A small-molecule ligand and the protein it binds are described below.
Small molecule (SMILES): Cc1cn([C@H]2C[C@H](O[P](=O)(O)OC[C@H]3O[C@@H](n4ccc(N)nc4=O)C[C@@H]3O[P](=O)(O)OC[C@H]3O[C@@H](n4cnc5c(=O)nc(N)[nH]c54)C[C@@H]3O[P](=O)(O)OC[C@H]3O[C@@H](n4cnc5c(=O)nc(N)[nH]c54)C[C@@H]3O)[C@@H](CO[P](=O)(O)O[C@H]3C[C@H](n4cnc5c(=O)nc(N)[nH]c54)O[C@@H]3COP(=O)(O)O)O2)c(=O)[nH]c1=O

Sequence of chain 1.A:
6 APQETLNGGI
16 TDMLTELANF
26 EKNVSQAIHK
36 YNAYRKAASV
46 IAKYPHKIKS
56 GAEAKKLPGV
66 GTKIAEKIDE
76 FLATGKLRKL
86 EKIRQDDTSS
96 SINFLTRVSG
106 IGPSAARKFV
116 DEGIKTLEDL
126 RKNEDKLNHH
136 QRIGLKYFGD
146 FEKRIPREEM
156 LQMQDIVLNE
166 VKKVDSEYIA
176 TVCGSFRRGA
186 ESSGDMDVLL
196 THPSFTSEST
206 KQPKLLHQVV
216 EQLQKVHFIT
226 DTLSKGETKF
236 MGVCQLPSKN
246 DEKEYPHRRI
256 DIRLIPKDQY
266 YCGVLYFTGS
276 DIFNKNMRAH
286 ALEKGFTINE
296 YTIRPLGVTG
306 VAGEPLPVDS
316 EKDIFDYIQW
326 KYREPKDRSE

Binding-site contacts:
Ligand atom C3' contacts residue LYS68 of chain 1.A at 3.6 Å.
Ligand atom OP2 contacts residue LYS72 of chain 1.A at 3.2 Å (salt-bridge).
Ligand atom C4' contacts residue GLY64 of chain 1.A at 3.0 Å.
Ligand atom OP2 contacts residue VAL65 of chain 1.A at 3.6 Å (h-bond).
Ligand atom P contacts residue GLY66 of chain 1.A at 3.5 Å.
Ligand atom OP2 contacts residue GLY66 of chain 1.A at 3.8 Å.
Ligand atom OP1 contacts residue VAL65 of chain 1.A at 3.8 Å.
Ligand atom OP2 contacts residue LYS68 of chain 1.A at 3.0 Å (salt-bridge).
Ligand atom O3' contacts residue ILE69 of chain 1.A at 3.4 Å.
Ligand atom O5' contacts residue LYS35 of chain 1.A at 3.7 Å.
Ligand atom OP2 contacts residue LYS68 of chain 1.A at 3.1 Å (salt-bridge).
Ligand atom O3' contacts residue GLY64 of chain 1.A at 3.3 Å.
Ligand atom OP1 contacts residue LYS35 of chain 1.A at 3.6 Å (salt-bridge).
Ligand atom OP1 contacts residue LYS68 of chain 1.A at 2.6 Å (salt-bridge).
Ligand atom OP1 contacts residue NA1 of chain 1.F at 3.2 Å (h-bond).
Ligand atom C5' contacts residue GLY66 of chain 1.A at 3.4 Å.
Ligand atom C8 contacts residue LYS35 of chain 1.A at 3.6 Å.
Ligand atom OP1 contacts residue THR67 of chain 1.A at 3.7 Å.
Ligand atom OP1 contacts residue LYS68 of chain 1.A at 3.8 Å.
Ligand atom N7 contacts residue LYS35 of chain 1.A at 3.6 Å.
Ligand atom N3 contacts residue ALA38 of chain 1.A at 3.6 Å.
Ligand atom C5' contacts residue GLY64 of chain 1.A at 3.1 Å.
Ligand atom OP2 contacts residue THR67 of chain 1.A at 3.5 Å (h-bond).
Ligand atom C3' contacts residue GLY64 of chain 1.A at 3.8 Å.
Ligand atom OP1 contacts residue GLY64 of chain 1.A at 2.9 Å (h-bond).
Ligand atom OP1 contacts residue PRO63 of chain 1.A at 3.8 Å.
Ligand atom C5' contacts residue TYR39 of chain 1.A at 3.5 Å (hydrophobic).
Ligand atom OP3 contacts residue LYS35 of chain 1.A at 2.6 Å (salt-bridge).
Ligand atom O5' contacts residue GLY66 of chain 1.A at 3.4 Å (h-bond).
Ligand atom OP1 contacts residue GLY66 of chain 1.A at 2.6 Å (h-bond).
Ligand atom OP1 contacts residue ILE69 of chain 1.A at 2.9 Å (h-bond).
Ligand atom P contacts residue LYS68 of chain 1.A at 3.3 Å.
Ligand atom O3' contacts residue LYS68 of chain 1.A at 3.8 Å.
Ligand atom P contacts residue ILE69 of chain 1.A at 3.7 Å.
Ligand atom P contacts residue LYS68 of chain 1.A at 3.8 Å.
Ligand atom O4' contacts residue ALA38 of chain 1.A at 3.8 Å.
Ligand atom P contacts residue VAL65 of chain 1.A at 3.8 Å.
Ligand atom P contacts residue LYS35 of chain 1.A at 3.5 Å.
Ligand atom O3' contacts residue VAL65 of chain 1.A at 3.7 Å.
Ligand atom OP1 contacts residue VAL65 of chain 1.A at 3.6 Å.